Sequence of chain 1.A:
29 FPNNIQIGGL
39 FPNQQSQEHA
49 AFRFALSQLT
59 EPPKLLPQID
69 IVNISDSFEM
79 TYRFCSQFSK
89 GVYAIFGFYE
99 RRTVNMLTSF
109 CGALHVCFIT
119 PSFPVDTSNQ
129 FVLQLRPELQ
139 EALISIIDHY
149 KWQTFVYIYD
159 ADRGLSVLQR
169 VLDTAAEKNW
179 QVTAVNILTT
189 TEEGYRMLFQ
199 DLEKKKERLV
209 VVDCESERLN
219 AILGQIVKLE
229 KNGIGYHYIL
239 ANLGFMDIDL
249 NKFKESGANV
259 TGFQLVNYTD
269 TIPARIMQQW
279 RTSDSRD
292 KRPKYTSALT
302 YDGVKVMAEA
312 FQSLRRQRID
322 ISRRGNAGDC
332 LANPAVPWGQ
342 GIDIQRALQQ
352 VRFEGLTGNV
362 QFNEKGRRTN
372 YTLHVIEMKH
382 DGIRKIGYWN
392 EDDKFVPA

Sequence of chain 1.D:
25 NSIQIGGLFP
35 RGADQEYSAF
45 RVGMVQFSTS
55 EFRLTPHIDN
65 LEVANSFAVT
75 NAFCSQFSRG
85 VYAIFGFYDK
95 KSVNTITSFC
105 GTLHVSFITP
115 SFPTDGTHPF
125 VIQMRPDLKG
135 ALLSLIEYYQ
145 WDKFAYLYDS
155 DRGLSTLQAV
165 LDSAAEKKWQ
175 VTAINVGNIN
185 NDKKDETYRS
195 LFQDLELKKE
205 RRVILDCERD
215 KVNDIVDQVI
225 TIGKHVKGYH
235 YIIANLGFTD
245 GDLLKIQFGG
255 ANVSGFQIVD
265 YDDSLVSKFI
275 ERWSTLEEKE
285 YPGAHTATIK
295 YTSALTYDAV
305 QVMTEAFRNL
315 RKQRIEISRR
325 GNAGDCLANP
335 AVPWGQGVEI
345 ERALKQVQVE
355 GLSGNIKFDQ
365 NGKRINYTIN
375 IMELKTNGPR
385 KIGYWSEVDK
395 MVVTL

Binding-site contacts:
Ligand atom C6 contacts residue THR121 of chain 1.D at 4.3 Å.
Ligand atom N2 contacts residue SER73 of chain 1.A at 4.4 Å.
Ligand atom C8 contacts residue ASN71 of chain 1.A at 3.8 Å.
Ligand atom O7 contacts residue ARG100 of chain 1.A at 2.7 Å (salt-bridge).
Ligand atom C4 contacts residue ASN71 of chain 1.A at 4.1 Å.
Ligand atom C6 contacts residue ASP74 of chain 1.A at 4.0 Å.
Ligand atom C5 contacts residue ASN71 of chain 1.A at 3.4 Å.
Ligand atom O6 contacts residue ASP74 of chain 1.A at 3.9 Å.
Ligand atom C2 contacts residue ASN71 of chain 1.A at 2.4 Å.
Ligand atom N2 contacts residue ASN71 of chain 1.A at 3.0 Å (h-bond).
Ligand atom C1 contacts residue ASP74 of chain 1.A at 3.8 Å.
Ligand atom C7 contacts residue ASN71 of chain 1.A at 3.3 Å.
Ligand atom O4 contacts residue ARG100 of chain 1.A at 4.1 Å.
Ligand atom C7 contacts residue ARG100 of chain 1.A at 3.6 Å.
Ligand atom O5 contacts residue ASP74 of chain 1.A at 3.4 Å (salt-bridge).
Ligand atom C3 contacts residue ASN71 of chain 1.A at 3.7 Å.
Ligand atom O5 contacts residue ASN71 of chain 1.A at 2.4 Å (h-bond).
Ligand atom C8 contacts residue ARG100 of chain 1.A at 4.0 Å.
Ligand atom C5 contacts residue ASP74 of chain 1.A at 4.3 Å.
Ligand atom C1 contacts residue ASN71 of chain 1.A at 1.4 Å.
Ligand atom O6 contacts residue ASN71 of chain 1.A at 2.4 Å (h-bond).
Ligand atom C3 contacts residue SER73 of chain 1.A at 4.3 Å.
Ligand atom C6 contacts residue ASN71 of chain 1.A at 3.4 Å.
Ligand atom C2 contacts residue SER73 of chain 1.A at 4.4 Å.
Ligand atom C8 contacts residue HIS122 of chain 1.D at 3.9 Å.
Ligand atom O7 contacts residue ASN71 of chain 1.A at 3.5 Å (h-bond).
Ligand atom O5 contacts residue SER73 of chain 1.A at 3.4 Å.
Ligand atom C1 contacts residue SER73 of chain 1.A at 3.5 Å.

A small-molecule ligand and the protein it binds are described below.
Small molecule (SMILES): CC(=O)N[C@H]1[C@H](O[C@H]2[C@H](O)[C@@H](NC(C)=O)CO[C@@H]2CO)O[C@H](CO)[C@@H](O[C@@H]2O[C@H](CO)[C@@H](O)[C@H](O)[C@@H]2O)[C@@H]1O